Sequence of chain 1.C:
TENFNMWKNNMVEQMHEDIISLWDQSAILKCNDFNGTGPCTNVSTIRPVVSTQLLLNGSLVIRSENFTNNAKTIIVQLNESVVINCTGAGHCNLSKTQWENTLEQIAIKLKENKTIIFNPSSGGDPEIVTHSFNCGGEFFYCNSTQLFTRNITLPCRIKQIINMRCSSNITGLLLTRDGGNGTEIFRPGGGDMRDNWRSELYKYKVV

Binding-site contacts:
Ligand atom C7 contacts residue SER268 of chain 1.C at 4.2 Å.
Ligand atom C6 contacts residue SER267 of chain 1.C at 4.2 Å.
Ligand atom C5 contacts residue NAG1 of chain 1.I at 4.1 Å.
Ligand atom O7 contacts residue ASN120 of chain 1.C at 4.4 Å.
Ligand atom O3 contacts residue SER267 of chain 1.C at 4.5 Å.
Ligand atom N2 contacts residue SER268 of chain 1.C at 3.1 Å (h-bond).
Ligand atom C3 contacts residue ASN120 of chain 1.C at 3.8 Å.
Ligand atom O3 contacts residue CYS207 of chain 1.C at 4.0 Å.
Ligand atom C3 contacts residue SER267 of chain 1.C at 3.5 Å.
Ligand atom C2 contacts residue ASN120 of chain 1.C at 2.5 Å.
Ligand atom C4 contacts residue SER267 of chain 1.C at 3.5 Å.
Ligand atom C8 contacts residue LEU119 of chain 1.C at 3.9 Å (hydrophobic).
Ligand atom C4 contacts residue ASN120 of chain 1.C at 4.2 Å.
Ligand atom C7 contacts residue ASN206 of chain 1.C at 4.4 Å.
Ligand atom C5 contacts residue ASN120 of chain 1.C at 3.6 Å.
Ligand atom C5 contacts residue SER268 of chain 1.C at 4.2 Å.
Ligand atom O5 contacts residue SER267 of chain 1.C at 4.2 Å.
Ligand atom C8 contacts residue VAL112 of chain 1.C at 3.6 Å (hydrophobic).
Ligand atom C7 contacts residue ASN120 of chain 1.C at 4.0 Å.
Ligand atom C3 contacts residue SER268 of chain 1.C at 3.5 Å.
Ligand atom C1 contacts residue SER268 of chain 1.C at 3.3 Å.
Ligand atom O4 contacts residue CYS266 of chain 1.C at 4.1 Å.
Ligand atom O3 contacts residue CYS266 of chain 1.C at 4.2 Å.
Ligand atom O4 contacts residue SER267 of chain 1.C at 3.2 Å (h-bond).
Ligand atom C1 contacts residue ASN120 of chain 1.C at 1.4 Å.
Ligand atom C2 contacts residue SER268 of chain 1.C at 3.4 Å.
Ligand atom O5 contacts residue SER268 of chain 1.C at 4.2 Å.
Ligand atom O5 contacts residue NAG1 of chain 1.I at 4.4 Å.
Ligand atom C8 contacts residue ASN206 of chain 1.C at 3.5 Å.
Ligand atom O5 contacts residue ASN120 of chain 1.C at 2.3 Å (h-bond).
Ligand atom C6 contacts residue NAG1 of chain 1.I at 3.6 Å.
Ligand atom O3 contacts residue SER268 of chain 1.C at 4.5 Å.
Ligand atom C5 contacts residue SER267 of chain 1.C at 3.3 Å.
Ligand atom C2 contacts residue SER267 of chain 1.C at 4.3 Å.
Ligand atom C1 contacts residue SER267 of chain 1.C at 4.2 Å.
Ligand atom C4 contacts residue SER268 of chain 1.C at 4.4 Å.
Ligand atom N2 contacts residue ASN120 of chain 1.C at 3.0 Å (h-bond).

The small molecule below binds the protein below.
Small molecule (SMILES): CC(=O)N[C@@H]1[C@@H](O)[C@H](O)[C@@H](CO)O[C@H]1O